This protein binds this small molecule.
Small molecule (SMILES): N[C@@H](CS)C(=O)O

Sequence of chain 1.F:
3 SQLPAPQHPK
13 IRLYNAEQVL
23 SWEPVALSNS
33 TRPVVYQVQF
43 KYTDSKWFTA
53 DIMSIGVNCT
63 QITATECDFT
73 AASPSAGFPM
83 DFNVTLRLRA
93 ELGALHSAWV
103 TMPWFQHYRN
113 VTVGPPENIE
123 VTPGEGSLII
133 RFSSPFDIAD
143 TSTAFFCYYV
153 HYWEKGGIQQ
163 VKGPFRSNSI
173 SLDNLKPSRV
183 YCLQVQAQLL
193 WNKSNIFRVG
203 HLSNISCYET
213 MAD

Binding-site contacts:
Ligand atom CA contacts residue CYS149 of chain 1.F at 3.8 Å (hydrophobic).
Ligand atom SG contacts residue PRO166 of chain 1.F at 4.0 Å.
Ligand atom N contacts residue ARG168 of chain 1.F at 2.8 Å (salt-bridge).
Ligand atom CA contacts residue ARG168 of chain 1.F at 4.1 Å.
Ligand atom SG contacts residue CYS149 of chain 1.F at 2.0 Å (h-bond).
Ligand atom C contacts residue LEU192 of chain 1.F at 4.2 Å (hydrophobic).
Ligand atom CB contacts residue CYS149 of chain 1.F at 3.1 Å (hydrophobic).
Ligand atom CA contacts residue LEU192 of chain 1.F at 4.2 Å (hydrophobic).
Ligand atom CB contacts residue PRO166 of chain 1.F at 3.6 Å (hydrophobic).
Ligand atom SG contacts residue ARG168 of chain 1.F at 4.2 Å.
Ligand atom SG contacts residue PHE147 of chain 1.F at 4.4 Å.
Ligand atom OXT contacts residue LEU192 of chain 1.F at 3.5 Å.